Sequence of chain 1.A:
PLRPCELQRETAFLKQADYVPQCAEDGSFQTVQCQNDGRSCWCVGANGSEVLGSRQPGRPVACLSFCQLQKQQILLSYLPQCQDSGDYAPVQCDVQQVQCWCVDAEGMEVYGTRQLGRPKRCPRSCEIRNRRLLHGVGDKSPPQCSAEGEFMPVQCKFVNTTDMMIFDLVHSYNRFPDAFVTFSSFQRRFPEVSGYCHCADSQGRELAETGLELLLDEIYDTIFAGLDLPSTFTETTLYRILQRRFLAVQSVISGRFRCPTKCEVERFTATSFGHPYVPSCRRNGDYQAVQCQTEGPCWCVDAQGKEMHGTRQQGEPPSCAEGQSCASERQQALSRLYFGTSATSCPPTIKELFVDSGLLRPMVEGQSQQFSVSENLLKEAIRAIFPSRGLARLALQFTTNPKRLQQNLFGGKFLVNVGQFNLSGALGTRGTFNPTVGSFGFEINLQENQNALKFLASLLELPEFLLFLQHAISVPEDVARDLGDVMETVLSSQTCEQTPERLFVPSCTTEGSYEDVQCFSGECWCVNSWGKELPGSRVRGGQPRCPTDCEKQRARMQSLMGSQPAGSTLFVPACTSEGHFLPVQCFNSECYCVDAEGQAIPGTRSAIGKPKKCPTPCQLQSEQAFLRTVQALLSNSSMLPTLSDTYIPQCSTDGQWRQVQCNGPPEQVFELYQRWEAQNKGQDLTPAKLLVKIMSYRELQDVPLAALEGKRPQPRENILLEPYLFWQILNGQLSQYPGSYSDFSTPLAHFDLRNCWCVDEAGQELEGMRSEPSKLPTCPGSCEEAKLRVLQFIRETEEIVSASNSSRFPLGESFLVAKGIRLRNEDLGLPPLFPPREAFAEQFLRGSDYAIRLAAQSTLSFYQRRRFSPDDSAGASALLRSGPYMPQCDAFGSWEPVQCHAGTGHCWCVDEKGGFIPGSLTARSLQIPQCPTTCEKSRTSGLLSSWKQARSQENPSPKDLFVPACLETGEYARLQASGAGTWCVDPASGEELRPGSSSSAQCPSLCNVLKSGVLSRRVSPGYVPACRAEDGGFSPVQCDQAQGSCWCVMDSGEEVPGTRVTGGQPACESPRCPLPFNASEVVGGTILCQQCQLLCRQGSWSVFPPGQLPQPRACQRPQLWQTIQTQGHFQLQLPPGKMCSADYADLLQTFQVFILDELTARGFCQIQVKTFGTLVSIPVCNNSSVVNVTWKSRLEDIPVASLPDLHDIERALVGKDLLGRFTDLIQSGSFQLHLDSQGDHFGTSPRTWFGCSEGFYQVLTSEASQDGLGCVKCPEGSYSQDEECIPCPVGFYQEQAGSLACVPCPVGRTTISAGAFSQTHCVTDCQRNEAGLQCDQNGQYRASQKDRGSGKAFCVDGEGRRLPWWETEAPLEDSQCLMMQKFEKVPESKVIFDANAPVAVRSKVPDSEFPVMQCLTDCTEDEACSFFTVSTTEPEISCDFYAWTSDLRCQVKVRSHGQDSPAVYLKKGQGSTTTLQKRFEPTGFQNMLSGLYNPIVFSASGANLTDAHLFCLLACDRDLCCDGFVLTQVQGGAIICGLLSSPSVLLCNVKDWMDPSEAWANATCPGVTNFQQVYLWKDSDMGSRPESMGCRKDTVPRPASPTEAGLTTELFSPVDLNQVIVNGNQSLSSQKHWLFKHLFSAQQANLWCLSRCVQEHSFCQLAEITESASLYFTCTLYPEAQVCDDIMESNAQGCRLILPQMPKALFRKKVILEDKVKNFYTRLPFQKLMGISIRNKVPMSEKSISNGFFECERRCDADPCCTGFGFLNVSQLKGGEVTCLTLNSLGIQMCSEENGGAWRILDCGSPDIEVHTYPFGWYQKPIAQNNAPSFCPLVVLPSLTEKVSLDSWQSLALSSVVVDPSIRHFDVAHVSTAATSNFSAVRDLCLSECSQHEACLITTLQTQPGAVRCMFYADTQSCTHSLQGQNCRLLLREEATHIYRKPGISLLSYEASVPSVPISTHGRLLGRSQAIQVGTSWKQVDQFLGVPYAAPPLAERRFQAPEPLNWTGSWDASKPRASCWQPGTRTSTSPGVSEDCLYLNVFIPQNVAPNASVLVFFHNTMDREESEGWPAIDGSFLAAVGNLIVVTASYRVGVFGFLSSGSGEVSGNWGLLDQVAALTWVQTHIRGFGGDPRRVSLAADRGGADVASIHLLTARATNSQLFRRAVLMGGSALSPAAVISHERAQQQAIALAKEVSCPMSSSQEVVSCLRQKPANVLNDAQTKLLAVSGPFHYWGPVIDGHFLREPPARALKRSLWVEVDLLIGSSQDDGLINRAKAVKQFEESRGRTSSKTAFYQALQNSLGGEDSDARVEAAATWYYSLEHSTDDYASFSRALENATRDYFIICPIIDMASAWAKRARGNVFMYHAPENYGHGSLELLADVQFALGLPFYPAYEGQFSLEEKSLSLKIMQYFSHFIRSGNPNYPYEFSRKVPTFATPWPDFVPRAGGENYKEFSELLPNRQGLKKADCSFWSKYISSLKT

This small molecule binds to this protein.
Small molecule (SMILES): CC(=O)N[C@@H]1[C@@H](O)[C@H](O)[C@@H](CO)O[C@H]1O

Binding-site contacts:
Ligand atom C7 contacts residue ARG1008 of chain 1.A at 4.3 Å.
Ligand atom C1 contacts residue ARG1008 of chain 1.A at 4.1 Å.
Ligand atom C5 contacts residue ASN947 of chain 1.A at 3.7 Å.
Ligand atom O7 contacts residue ASN947 of chain 1.A at 3.3 Å (h-bond).
Ligand atom C2 contacts residue ASN947 of chain 1.A at 2.5 Å.
Ligand atom N2 contacts residue ASN947 of chain 1.A at 3.0 Å (h-bond).
Ligand atom N2 contacts residue ARG1008 of chain 1.A at 3.5 Å (salt-bridge).
Ligand atom C1 contacts residue ASN947 of chain 1.A at 1.4 Å.
Ligand atom C3 contacts residue ASN947 of chain 1.A at 3.8 Å.
Ligand atom C7 contacts residue ASN947 of chain 1.A at 3.6 Å.
Ligand atom C4 contacts residue ASN947 of chain 1.A at 4.3 Å.
Ligand atom O5 contacts residue ASN947 of chain 1.A at 2.4 Å (h-bond).
Ligand atom C8 contacts residue ARG1008 of chain 1.A at 3.8 Å.
Ligand atom C2 contacts residue ARG1008 of chain 1.A at 3.5 Å.